Sequence of chain 1.A:
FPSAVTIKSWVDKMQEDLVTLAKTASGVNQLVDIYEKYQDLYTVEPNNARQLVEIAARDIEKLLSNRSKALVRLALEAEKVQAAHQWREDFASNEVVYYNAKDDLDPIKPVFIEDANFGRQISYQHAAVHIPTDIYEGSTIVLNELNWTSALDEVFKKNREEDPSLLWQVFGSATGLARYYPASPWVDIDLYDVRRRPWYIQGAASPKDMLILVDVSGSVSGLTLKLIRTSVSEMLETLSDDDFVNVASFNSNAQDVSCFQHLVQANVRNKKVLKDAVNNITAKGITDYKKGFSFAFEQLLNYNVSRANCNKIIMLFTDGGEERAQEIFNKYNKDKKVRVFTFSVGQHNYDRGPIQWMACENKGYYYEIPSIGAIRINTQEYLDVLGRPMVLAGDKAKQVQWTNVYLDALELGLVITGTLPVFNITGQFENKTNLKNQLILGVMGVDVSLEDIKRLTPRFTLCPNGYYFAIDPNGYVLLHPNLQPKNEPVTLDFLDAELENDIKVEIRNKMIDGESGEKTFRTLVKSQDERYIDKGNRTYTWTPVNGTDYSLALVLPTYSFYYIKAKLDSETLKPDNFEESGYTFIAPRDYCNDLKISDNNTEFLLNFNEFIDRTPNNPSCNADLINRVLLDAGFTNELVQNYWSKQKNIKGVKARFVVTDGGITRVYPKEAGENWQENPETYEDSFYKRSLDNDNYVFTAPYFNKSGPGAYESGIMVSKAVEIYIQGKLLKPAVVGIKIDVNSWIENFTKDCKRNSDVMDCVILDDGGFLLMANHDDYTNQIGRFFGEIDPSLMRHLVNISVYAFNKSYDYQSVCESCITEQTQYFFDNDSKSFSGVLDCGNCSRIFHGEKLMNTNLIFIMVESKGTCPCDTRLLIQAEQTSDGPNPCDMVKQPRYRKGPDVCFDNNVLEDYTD

Binding-site contacts:
Ligand atom C1 contacts residue ASN184 of chain 1.A at 1.5 Å.
Ligand atom C8 contacts residue ASN184 of chain 1.A at 3.9 Å.
Ligand atom C4 contacts residue ASN184 of chain 1.A at 4.3 Å.
Ligand atom C3 contacts residue ASN184 of chain 1.A at 3.9 Å.
Ligand atom C6 contacts residue ARG114 of chain 1.A at 4.3 Å.
Ligand atom C4 contacts residue ASN120 of chain 1.A at 4.1 Å.
Ligand atom O5 contacts residue ARG114 of chain 1.A at 4.2 Å.
Ligand atom C8 contacts residue SER187 of chain 1.A at 4.4 Å.
Ligand atom C6 contacts residue ASN120 of chain 1.A at 4.5 Å.
Ligand atom C8 contacts residue VAL122 of chain 1.A at 3.8 Å (hydrophobic).
Ligand atom C5 contacts residue ASN184 of chain 1.A at 3.7 Å.
Ligand atom O5 contacts residue ASN184 of chain 1.A at 2.4 Å (h-bond).
Ligand atom C7 contacts residue ASN184 of chain 1.A at 3.7 Å.
Ligand atom O5 contacts residue PHE117 of chain 1.A at 4.1 Å.
Ligand atom O6 contacts residue GLN112 of chain 1.A at 3.6 Å.
Ligand atom O6 contacts residue ARG114 of chain 1.A at 4.4 Å.
Ligand atom N2 contacts residue ASN184 of chain 1.A at 2.7 Å (h-bond).
Ligand atom C1 contacts residue PHE117 of chain 1.A at 4.2 Å (hydrophobic).
Ligand atom C7 contacts residue VAL122 of chain 1.A at 4.4 Å (hydrophobic).
Ligand atom C2 contacts residue ASN184 of chain 1.A at 2.5 Å.

This protein binds this small molecule.
Small molecule (SMILES): CC(=O)N[C@@H]1[C@@H](O)[C@H](O)[C@@H](CO)O[C@H]1O